Binding-site contacts:
Ligand atom O7 contacts residue ASN124 of chain 1.C at 4.1 Å.
Ligand atom O5 contacts residue ASN112 of chain 1.C at 3.3 Å.
Ligand atom O6 contacts residue GLU40 of chain 1.C at 4.1 Å.
Ligand atom C8 contacts residue ASN124 of chain 1.C at 3.9 Å.
Ligand atom C5 contacts residue ASN112 of chain 1.C at 4.4 Å.
Ligand atom C5 contacts residue ASN124 of chain 1.C at 3.7 Å.
Ligand atom O5 contacts residue ASN124 of chain 1.C at 2.4 Å (h-bond).
Ligand atom C7 contacts residue ASN124 of chain 1.C at 3.5 Å.
Ligand atom C3 contacts residue ASN124 of chain 1.C at 3.7 Å.
Ligand atom C4 contacts residue ASN124 of chain 1.C at 4.2 Å.
Ligand atom C2 contacts residue ASN124 of chain 1.C at 2.4 Å.
Ligand atom O6 contacts residue ASN112 of chain 1.C at 3.6 Å (h-bond).
Ligand atom C1 contacts residue ASN112 of chain 1.C at 4.0 Å.
Ligand atom C1 contacts residue ASN124 of chain 1.C at 1.4 Å.
Ligand atom C6 contacts residue ASN112 of chain 1.C at 4.4 Å.
Ligand atom N2 contacts residue ASN124 of chain 1.C at 2.8 Å (h-bond).

The small molecule below binds the protein below.
Small molecule (SMILES): CC(=O)N[C@@H]1[C@@H](O)[C@H](O)[C@@H](CO)O[C@H]1O

Sequence of chain 1.C:
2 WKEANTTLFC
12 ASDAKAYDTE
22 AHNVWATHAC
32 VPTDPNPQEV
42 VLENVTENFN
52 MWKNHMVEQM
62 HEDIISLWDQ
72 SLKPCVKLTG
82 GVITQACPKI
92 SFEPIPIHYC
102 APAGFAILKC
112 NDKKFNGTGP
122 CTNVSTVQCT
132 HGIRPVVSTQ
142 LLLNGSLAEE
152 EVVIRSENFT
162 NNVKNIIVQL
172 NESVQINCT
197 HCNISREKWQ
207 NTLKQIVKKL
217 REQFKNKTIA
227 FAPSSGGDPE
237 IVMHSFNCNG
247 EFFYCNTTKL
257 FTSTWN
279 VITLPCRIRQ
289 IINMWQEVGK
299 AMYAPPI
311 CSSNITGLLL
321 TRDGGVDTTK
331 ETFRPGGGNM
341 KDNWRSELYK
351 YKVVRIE